Sequence of chain 1.A:
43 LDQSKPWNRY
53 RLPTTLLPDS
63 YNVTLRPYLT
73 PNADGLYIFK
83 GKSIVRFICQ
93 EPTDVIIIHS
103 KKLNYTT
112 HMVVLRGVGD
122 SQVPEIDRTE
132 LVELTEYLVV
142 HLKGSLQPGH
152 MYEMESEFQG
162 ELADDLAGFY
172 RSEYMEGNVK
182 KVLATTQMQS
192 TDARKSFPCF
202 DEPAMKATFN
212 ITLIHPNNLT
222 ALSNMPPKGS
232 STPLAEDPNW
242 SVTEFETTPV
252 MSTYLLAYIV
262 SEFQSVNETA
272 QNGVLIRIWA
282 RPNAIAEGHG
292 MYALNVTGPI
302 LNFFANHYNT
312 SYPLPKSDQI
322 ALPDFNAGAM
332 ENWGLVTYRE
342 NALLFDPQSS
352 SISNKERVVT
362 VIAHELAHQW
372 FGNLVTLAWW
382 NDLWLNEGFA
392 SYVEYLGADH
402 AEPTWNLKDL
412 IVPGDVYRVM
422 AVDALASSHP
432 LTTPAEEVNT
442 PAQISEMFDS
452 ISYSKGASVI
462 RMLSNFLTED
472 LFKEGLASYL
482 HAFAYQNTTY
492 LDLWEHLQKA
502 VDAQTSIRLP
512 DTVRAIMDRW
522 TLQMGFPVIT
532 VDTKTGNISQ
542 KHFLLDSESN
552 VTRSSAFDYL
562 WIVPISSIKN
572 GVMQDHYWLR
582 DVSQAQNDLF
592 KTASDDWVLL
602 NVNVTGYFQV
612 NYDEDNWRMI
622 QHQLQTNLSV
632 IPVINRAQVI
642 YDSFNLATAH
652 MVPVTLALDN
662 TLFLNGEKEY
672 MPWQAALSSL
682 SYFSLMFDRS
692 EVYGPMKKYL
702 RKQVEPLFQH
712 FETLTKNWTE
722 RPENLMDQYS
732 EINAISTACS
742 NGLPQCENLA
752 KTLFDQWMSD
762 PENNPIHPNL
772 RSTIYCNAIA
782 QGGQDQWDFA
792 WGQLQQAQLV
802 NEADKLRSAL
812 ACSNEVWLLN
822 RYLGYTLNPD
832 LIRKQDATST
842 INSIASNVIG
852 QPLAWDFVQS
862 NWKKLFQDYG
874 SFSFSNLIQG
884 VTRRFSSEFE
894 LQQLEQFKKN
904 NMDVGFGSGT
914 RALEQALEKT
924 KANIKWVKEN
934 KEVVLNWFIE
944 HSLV

A protein and the small-molecule ligand that binds it are described below.
Small molecule (SMILES): CC(=O)N[C@@H]1[C@@H](O)[C@H](O)[C@@H](CO)O[C@H]1O

Binding-site contacts:
Ligand atom C8 contacts residue ASN628 of chain 1.A at 4.3 Å.
Ligand atom C3 contacts residue ASN628 of chain 1.A at 3.8 Å.
Ligand atom O6 contacts residue ASN628 of chain 1.A at 4.3 Å.
Ligand atom C7 contacts residue ASN628 of chain 1.A at 3.2 Å.
Ligand atom N2 contacts residue ASN628 of chain 1.A at 2.9 Å (h-bond).
Ligand atom C1 contacts residue ASN628 of chain 1.A at 1.4 Å.
Ligand atom O6 contacts residue SER630 of chain 1.A at 3.5 Å.
Ligand atom O6 contacts residue VAL631 of chain 1.A at 3.3 Å.
Ligand atom C4 contacts residue ASN628 of chain 1.A at 4.2 Å.
Ligand atom O5 contacts residue ASN628 of chain 1.A at 2.4 Å (h-bond).
Ligand atom O7 contacts residue ASN628 of chain 1.A at 3.3 Å (h-bond).
Ligand atom O5 contacts residue VAL631 of chain 1.A at 4.2 Å.
Ligand atom C5 contacts residue SER630 of chain 1.A at 4.0 Å.
Ligand atom O5 contacts residue SER630 of chain 1.A at 4.2 Å.
Ligand atom C6 contacts residue SER630 of chain 1.A at 4.4 Å.
Ligand atom C5 contacts residue ASN628 of chain 1.A at 3.7 Å.
Ligand atom C2 contacts residue ASN628 of chain 1.A at 2.5 Å.